Binding-site contacts:
Ligand atom O contacts residue GLY41 of chain 1.A at 4.2 Å.
Ligand atom CA contacts residue TYR129 of chain 1.A at 3.5 Å (hydrophobic).
Ligand atom C contacts residue PHE38 of chain 1.A at 4.3 Å (hydrophobic).
Ligand atom C contacts residue GLY41 of chain 1.A at 4.2 Å.
Ligand atom C contacts residue LYS154 of chain 1.A at 2.3 Å.
Ligand atom CB contacts residue ALA197 of chain 1.A at 4.4 Å (hydrophobic).
Ligand atom C contacts residue PRO6 of chain 1.A at 3.3 Å (hydrophobic).
Ligand atom CB contacts residue LYS154 of chain 1.A at 2.5 Å.
Ligand atom C contacts residue TYR129 of chain 1.A at 3.3 Å (hydrophobic).
Ligand atom OXT contacts residue THR43 of chain 1.A at 4.0 Å.
Ligand atom O contacts residue TYR129 of chain 1.A at 3.9 Å.
Ligand atom CB contacts residue GLY178 of chain 1.A at 4.0 Å.
Ligand atom C contacts residue THR42 of chain 1.A at 3.4 Å.
Ligand atom OXT contacts residue TYR129 of chain 1.A at 3.2 Å (h-bond).
Ligand atom CB contacts residue TYR129 of chain 1.A at 4.3 Å (hydrophobic).
Ligand atom CB contacts residue VAL195 of chain 1.A at 3.5 Å (hydrophobic).
Ligand atom OXT contacts residue GLY41 of chain 1.A at 3.2 Å.
Ligand atom CA contacts residue PRO6 of chain 1.A at 3.6 Å (hydrophobic).
Ligand atom OXT contacts residue PRO6 of chain 1.A at 3.6 Å.
Ligand atom O contacts residue THR43 of chain 1.A at 2.6 Å (h-bond).
Ligand atom OXT contacts residue PHE38 of chain 1.A at 3.4 Å.
Ligand atom O contacts residue LYS154 of chain 1.A at 3.5 Å (salt-bridge).
Ligand atom CA contacts residue VAL195 of chain 1.A at 3.9 Å (hydrophobic).
Ligand atom OXT contacts residue LYS154 of chain 1.A at 2.5 Å (salt-bridge).
Ligand atom O contacts residue THR42 of chain 1.A at 3.3 Å (h-bond).
Ligand atom OXT contacts residue THR42 of chain 1.A at 2.8 Å (h-bond).
Ligand atom CA contacts residue LYS154 of chain 1.A at 1.3 Å.
Ligand atom CB contacts residue THR43 of chain 1.A at 4.2 Å.
Ligand atom C contacts residue THR43 of chain 1.A at 3.8 Å.
Ligand atom CB contacts residue PRO6 of chain 1.A at 3.7 Å (hydrophobic).
Ligand atom O contacts residue PRO6 of chain 1.A at 3.4 Å.

This small molecule binds to this protein.
Small molecule (SMILES): CC(=O)C(=O)O

Sequence of chain 1.A:
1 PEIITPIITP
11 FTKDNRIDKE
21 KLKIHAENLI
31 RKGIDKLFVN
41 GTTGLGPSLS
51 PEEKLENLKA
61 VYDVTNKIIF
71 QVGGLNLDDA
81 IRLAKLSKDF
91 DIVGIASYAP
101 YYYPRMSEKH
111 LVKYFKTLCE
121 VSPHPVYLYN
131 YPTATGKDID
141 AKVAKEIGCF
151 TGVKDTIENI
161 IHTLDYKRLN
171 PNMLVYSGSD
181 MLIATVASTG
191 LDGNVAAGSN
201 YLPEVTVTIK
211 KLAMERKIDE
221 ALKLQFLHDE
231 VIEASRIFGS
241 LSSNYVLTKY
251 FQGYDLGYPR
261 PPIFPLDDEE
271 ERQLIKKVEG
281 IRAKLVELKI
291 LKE